A protein and the small-molecule ligand that binds it are described below.
Small molecule (SMILES): CC[Hg]Sc1ccccc1C(=O)O

Binding-site contacts:
Ligand atom CD1 contacts residue ILE133 of chain 1.A at 3.4 Å (hydrophobic).
Ligand atom CG1 contacts residue LEU96 of chain 1.A at 3.7 Å (hydrophobic).
Ligand atom SD contacts residue VAL94 of chain 1.A at 4.2 Å.
Ligand atom C1 contacts residue LEU96 of chain 1.A at 3.4 Å (hydrophobic).
Ligand atom CD1 contacts residue VAL94 of chain 1.A at 3.6 Å (hydrophobic).
Ligand atom CE1 contacts residue SER131 of chain 1.A at 3.9 Å.
Ligand atom CZ contacts residue LEU96 of chain 1.A at 3.4 Å (hydrophobic).
Ligand atom HG contacts residue PRO132 of chain 1.A at 3.6 Å.
Ligand atom OD2 contacts residue LEU125 of chain 1.A at 4.2 Å.
Ligand atom C2 contacts residue LEU96 of chain 1.A at 3.5 Å (hydrophobic).
Ligand atom CE1 contacts residue VAL94 of chain 1.A at 4.3 Å (hydrophobic).
Ligand atom CD2 contacts residue LEU96 of chain 1.A at 3.1 Å (hydrophobic).
Ligand atom CG1 contacts residue GLU95 of chain 1.A at 3.4 Å.
Ligand atom HG contacts residue TYR87 of chain 1.A at 4.3 Å.
Ligand atom SD contacts residue PRO132 of chain 1.A at 3.3 Å (h-bond).
Ligand atom CG1 contacts residue SER145 of chain 1.A at 3.9 Å.
Ligand atom CD2 contacts residue SER145 of chain 1.A at 4.1 Å.
Ligand atom CD1 contacts residue SER145 of chain 1.A at 3.9 Å.
Ligand atom SD contacts residue SER131 of chain 1.A at 3.2 Å.
Ligand atom C1 contacts residue VAL94 of chain 1.A at 3.6 Å (hydrophobic).
Ligand atom OD2 contacts residue MET384 of chain 1.A at 4.3 Å.
Ligand atom SD contacts residue ILE133 of chain 1.A at 4.2 Å.
Ligand atom OD1 contacts residue SER131 of chain 1.A at 3.2 Å.
Ligand atom OD2 contacts residue SER131 of chain 1.A at 3.9 Å.
Ligand atom CD1 contacts residue LEU96 of chain 1.A at 3.5 Å (hydrophobic).
Ligand atom C2 contacts residue VAL381 of chain 1.A at 4.0 Å (hydrophobic).
Ligand atom CE2 contacts residue LEU96 of chain 1.A at 2.9 Å (hydrophobic).
Ligand atom HG contacts residue VAL94 of chain 1.A at 3.2 Å.
Ligand atom CD1 contacts residue GLU95 of chain 1.A at 3.5 Å.
Ligand atom CE1 contacts residue LEU96 of chain 1.A at 3.8 Å (hydrophobic).
Ligand atom CE1 contacts residue SER145 of chain 1.A at 4.1 Å.
Ligand atom OD2 contacts residue LEU96 of chain 1.A at 4.1 Å.
Ligand atom C2 contacts residue TYR87 of chain 1.A at 3.2 Å (hydrophobic).
Ligand atom HG contacts residue LEU96 of chain 1.A at 3.5 Å.
Ligand atom CG1 contacts residue ILE133 of chain 1.A at 4.0 Å (hydrophobic).
Ligand atom CG contacts residue SER131 of chain 1.A at 3.6 Å.
Ligand atom CZ contacts residue SER131 of chain 1.A at 4.0 Å.
Ligand atom C1 contacts residue PRO132 of chain 1.A at 4.2 Å (hydrophobic).
Ligand atom C1 contacts residue TYR87 of chain 1.A at 3.5 Å (hydrophobic).
Ligand atom CG contacts residue LEU96 of chain 1.A at 4.0 Å (hydrophobic).

Sequence of chain 1.A:
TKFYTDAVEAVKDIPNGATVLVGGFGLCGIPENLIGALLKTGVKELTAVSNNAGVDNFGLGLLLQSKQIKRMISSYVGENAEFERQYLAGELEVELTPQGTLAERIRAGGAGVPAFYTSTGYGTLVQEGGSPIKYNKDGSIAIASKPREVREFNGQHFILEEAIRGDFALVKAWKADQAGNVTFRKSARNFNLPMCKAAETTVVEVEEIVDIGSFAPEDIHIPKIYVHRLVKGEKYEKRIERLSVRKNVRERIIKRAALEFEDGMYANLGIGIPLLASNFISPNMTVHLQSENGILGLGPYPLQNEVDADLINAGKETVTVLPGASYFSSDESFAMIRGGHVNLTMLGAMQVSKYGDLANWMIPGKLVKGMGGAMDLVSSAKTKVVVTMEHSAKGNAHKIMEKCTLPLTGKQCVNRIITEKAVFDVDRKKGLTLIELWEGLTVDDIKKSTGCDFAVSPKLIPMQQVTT